Sequence of chain 1.B:
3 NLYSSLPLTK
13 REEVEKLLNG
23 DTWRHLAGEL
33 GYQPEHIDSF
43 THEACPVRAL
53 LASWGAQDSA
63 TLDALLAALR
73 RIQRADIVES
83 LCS

Binding-site contacts:
Ligand atom C5 contacts residue LEU68 of chain 1.B at 4.4 Å (hydrophobic).
Ligand atom S5 contacts residue CYS84 of chain 1.B at 2.5 Å (h-bond).
Ligand atom C3 contacts residue LEU83 of chain 1.B at 3.5 Å (hydrophobic).
Ligand atom C3 contacts residue LEU64 of chain 1.B at 3.7 Å (hydrophobic).
Ligand atom C2 contacts residue LEU83 of chain 1.B at 4.0 Å (hydrophobic).
Ligand atom C4 contacts residue LEU83 of chain 1.B at 3.5 Å (hydrophobic).
Ligand atom O9 contacts residue LYS12 of chain 1.B at 3.8 Å.
Ligand atom O8 contacts residue LEU8 of chain 1.B at 3.4 Å.
Ligand atom C6 contacts residue LEU83 of chain 1.B at 4.5 Å (hydrophobic).
Ligand atom C5 contacts residue LEU83 of chain 1.B at 4.0 Å (hydrophobic).
Ligand atom O12 contacts residue LYS12 of chain 1.B at 2.8 Å (salt-bridge).
Ligand atom C5 contacts residue LEU64 of chain 1.B at 4.3 Å (hydrophobic).
Ligand atom O8 contacts residue LEU64 of chain 1.B at 3.4 Å.
Ligand atom N7 contacts residue LEU64 of chain 1.B at 3.8 Å.
Ligand atom C5 contacts residue CYS84 of chain 1.B at 3.3 Å (hydrophobic).
Ligand atom O11 contacts residue LEU8 of chain 1.B at 4.5 Å.
Ligand atom O9 contacts residue LEU83 of chain 1.B at 4.3 Å.
Ligand atom C4 contacts residue CYS84 of chain 1.B at 3.3 Å (hydrophobic).
Ligand atom C4 contacts residue LEU68 of chain 1.B at 4.0 Å (hydrophobic).
Ligand atom O11 contacts residue LYS12 of chain 1.B at 4.3 Å.
Ligand atom C10 contacts residue LYS12 of chain 1.B at 3.9 Å.
Ligand atom C1 contacts residue LEU83 of chain 1.B at 4.5 Å (hydrophobic).
Ligand atom C1 contacts residue LEU64 of chain 1.B at 3.6 Å (hydrophobic).
Ligand atom C6 contacts residue LEU64 of chain 1.B at 4.0 Å (hydrophobic).
Ligand atom O8 contacts residue LYS12 of chain 1.B at 4.0 Å.
Ligand atom C10 contacts residue LEU64 of chain 1.B at 4.1 Å (hydrophobic).
Ligand atom S5 contacts residue LEU68 of chain 1.B at 4.4 Å.
Ligand atom C4 contacts residue LEU64 of chain 1.B at 4.2 Å (hydrophobic).
Ligand atom N7 contacts residue LYS12 of chain 1.B at 4.2 Å.
Ligand atom O11 contacts residue LEU64 of chain 1.B at 3.9 Å.
Ligand atom C3 contacts residue CYS84 of chain 1.B at 4.4 Å (hydrophobic).
Ligand atom C2 contacts residue LEU64 of chain 1.B at 3.4 Å (hydrophobic).

The protein below binds the small molecule below.
Small molecule (SMILES): O=C(O)c1cc(S)ccc1[N+](=O)[O-]